A protein and the small-molecule ligand that binds it are described below.
Small molecule (SMILES): CC(C)CCC[C@@H](C)[C@H]1CC[C@H]2[C@@H]3CC=C4C[C@@H](O)CC[C@]4(C)[C@H]3CC[C@]12C

Sequence of chain 1.A:
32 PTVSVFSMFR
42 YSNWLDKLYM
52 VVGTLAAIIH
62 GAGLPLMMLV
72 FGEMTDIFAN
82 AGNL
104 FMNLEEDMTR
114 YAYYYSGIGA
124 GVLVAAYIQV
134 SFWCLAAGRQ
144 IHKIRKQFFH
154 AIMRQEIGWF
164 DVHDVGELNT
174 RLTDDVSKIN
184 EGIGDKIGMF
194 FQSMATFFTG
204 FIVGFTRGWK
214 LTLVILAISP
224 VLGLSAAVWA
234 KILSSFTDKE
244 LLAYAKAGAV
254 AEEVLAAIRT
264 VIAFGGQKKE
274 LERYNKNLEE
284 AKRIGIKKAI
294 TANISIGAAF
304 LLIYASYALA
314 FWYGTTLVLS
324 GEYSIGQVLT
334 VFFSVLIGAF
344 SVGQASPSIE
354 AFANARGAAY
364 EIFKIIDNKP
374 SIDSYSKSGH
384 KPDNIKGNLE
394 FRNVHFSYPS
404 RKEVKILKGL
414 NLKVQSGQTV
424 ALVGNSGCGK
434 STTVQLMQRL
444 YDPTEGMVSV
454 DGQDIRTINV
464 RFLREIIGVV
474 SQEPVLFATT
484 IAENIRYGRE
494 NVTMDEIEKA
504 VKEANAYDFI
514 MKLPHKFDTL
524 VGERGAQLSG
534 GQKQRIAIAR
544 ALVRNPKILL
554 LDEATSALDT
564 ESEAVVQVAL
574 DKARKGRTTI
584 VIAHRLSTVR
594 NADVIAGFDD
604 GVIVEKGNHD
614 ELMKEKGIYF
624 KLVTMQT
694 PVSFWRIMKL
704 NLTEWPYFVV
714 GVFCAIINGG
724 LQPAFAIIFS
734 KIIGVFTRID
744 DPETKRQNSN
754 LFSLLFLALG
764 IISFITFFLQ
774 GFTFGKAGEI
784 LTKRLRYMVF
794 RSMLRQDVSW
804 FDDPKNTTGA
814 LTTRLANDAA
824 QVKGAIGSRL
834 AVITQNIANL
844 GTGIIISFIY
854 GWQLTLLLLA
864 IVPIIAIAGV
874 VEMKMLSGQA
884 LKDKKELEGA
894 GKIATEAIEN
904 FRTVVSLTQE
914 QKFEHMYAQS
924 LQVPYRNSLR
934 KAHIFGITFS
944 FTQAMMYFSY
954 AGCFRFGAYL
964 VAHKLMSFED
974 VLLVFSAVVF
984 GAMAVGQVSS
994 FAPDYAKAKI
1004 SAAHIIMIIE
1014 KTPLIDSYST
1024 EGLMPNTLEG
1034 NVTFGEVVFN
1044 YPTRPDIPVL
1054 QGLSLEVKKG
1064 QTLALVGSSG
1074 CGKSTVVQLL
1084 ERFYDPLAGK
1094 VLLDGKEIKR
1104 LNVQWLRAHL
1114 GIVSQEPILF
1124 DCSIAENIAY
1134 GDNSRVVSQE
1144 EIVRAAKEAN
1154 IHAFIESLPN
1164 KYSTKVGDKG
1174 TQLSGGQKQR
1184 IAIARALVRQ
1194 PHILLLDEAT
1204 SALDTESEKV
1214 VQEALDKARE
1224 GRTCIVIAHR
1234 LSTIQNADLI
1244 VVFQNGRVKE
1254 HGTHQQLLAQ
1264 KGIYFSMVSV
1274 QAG

Binding-site contacts:
Ligand atom C24 contacts residue GLY723 of chain 1.A at 4.4 Å.
Ligand atom C7 contacts residue LEU758 of chain 1.A at 4.3 Å (hydrophobic).
Ligand atom C19 contacts residue LYS734 of chain 1.A at 4.3 Å.
Ligand atom C4 contacts residue LEU758 of chain 1.A at 3.9 Å (hydrophobic).
Ligand atom O1 contacts residue PHE755 of chain 1.A at 4.3 Å.
Ligand atom C16 contacts residue ALA727 of chain 1.A at 3.6 Å (hydrophobic).
Ligand atom C18 contacts residue ILE730 of chain 1.A at 3.6 Å (hydrophobic).
Ligand atom C25 contacts residue GLY723 of chain 1.A at 4.3 Å.
Ligand atom C5 contacts residue LEU758 of chain 1.A at 4.3 Å (hydrophobic).
Ligand atom C25 contacts residue THR845 of chain 1.A at 4.1 Å.
Ligand atom C2 contacts residue LYS734 of chain 1.A at 4.3 Å.
Ligand atom C19 contacts residue ILE730 of chain 1.A at 3.7 Å (hydrophobic).
Ligand atom C4 contacts residue PHE755 of chain 1.A at 4.5 Å (hydrophobic).
Ligand atom C18 contacts residue ALA727 of chain 1.A at 4.4 Å (hydrophobic).
Ligand atom C15 contacts residue ALA727 of chain 1.A at 3.8 Å (hydrophobic).
Ligand atom C26 contacts residue ILE719 of chain 1.A at 3.5 Å (hydrophobic).
Ligand atom C27 contacts residue THR845 of chain 1.A at 4.2 Å.
Ligand atom C23 contacts residue THR845 of chain 1.A at 4.4 Å.
Ligand atom C6 contacts residue LEU758 of chain 1.A at 3.7 Å (hydrophobic).
Ligand atom C26 contacts residue ALA841 of chain 1.A at 4.4 Å (hydrophobic).
Ligand atom C22 contacts residue GLY723 of chain 1.A at 4.5 Å.
Ligand atom C26 contacts residue GLY723 of chain 1.A at 3.8 Å.